A small-molecule ligand and the protein it binds are described below.
Small molecule (SMILES): CC(C)C[C@@H]1NC(=O)[C@H](C)NC(=O)[C@@H]2CCCN2C(=O)[C@H](Cc2ccccc2)NC(=O)[C@@H]2CCCN2C(=O)[C@@H](N)CSSC[C@@H](C=O)NC(=O)[C@H](CC(C)C)NC(=O)[C@H](CCC(=O)O)NC1=O

Sequence of chain 1.B:
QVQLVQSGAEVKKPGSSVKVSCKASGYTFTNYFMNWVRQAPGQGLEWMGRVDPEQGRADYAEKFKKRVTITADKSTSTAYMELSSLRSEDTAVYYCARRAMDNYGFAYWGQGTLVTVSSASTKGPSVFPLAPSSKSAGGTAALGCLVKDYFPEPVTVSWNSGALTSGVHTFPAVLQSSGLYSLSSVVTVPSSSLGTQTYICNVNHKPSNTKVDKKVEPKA

Sequence of chain 1.C:
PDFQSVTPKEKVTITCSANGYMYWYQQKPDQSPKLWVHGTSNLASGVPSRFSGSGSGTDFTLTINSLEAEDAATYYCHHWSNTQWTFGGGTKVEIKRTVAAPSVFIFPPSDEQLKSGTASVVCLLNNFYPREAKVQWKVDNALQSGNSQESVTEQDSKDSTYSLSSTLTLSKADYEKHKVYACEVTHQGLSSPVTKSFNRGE

Binding-site contacts:
Ligand atom CB contacts residue PHE33 of chain 1.B at 3.7 Å (hydrophobic).
Ligand atom O contacts residue TRP85 of chain 1.C at 3.6 Å.
Ligand atom N contacts residue TRP80 of chain 1.C at 3.8 Å.
Ligand atom CB contacts residue TRP85 of chain 1.C at 3.7 Å (hydrophobic).
Ligand atom CG contacts residue TYR104 of chain 1.B at 3.7 Å (hydrophobic).
Ligand atom CB contacts residue TYR104 of chain 1.B at 3.4 Å (hydrophobic).
Ligand atom N contacts residue PHE33 of chain 1.B at 3.4 Å.
Ligand atom CD1 contacts residue TYR104 of chain 1.B at 3.6 Å (hydrophobic).
Ligand atom N contacts residue TRP80 of chain 1.C at 3.7 Å.
Ligand atom OE2 contacts residue ARG99 of chain 1.B at 3.5 Å (salt-bridge).
Ligand atom C contacts residue PHE33 of chain 1.B at 3.7 Å (hydrophobic).
Ligand atom CG contacts residue TYR104 of chain 1.B at 3.9 Å (hydrophobic).
Ligand atom O contacts residue ASP59 of chain 1.B at 3.8 Å.
Ligand atom CD1 contacts residue PHE33 of chain 1.B at 3.9 Å (hydrophobic).
Ligand atom O contacts residue TRP80 of chain 1.C at 3.2 Å (h-bond).
Ligand atom OE2 contacts residue TYR104 of chain 1.B at 2.7 Å (h-bond).
Ligand atom OE1 contacts residue ARG99 of chain 1.B at 2.9 Å (salt-bridge).
Ligand atom O contacts residue ARG50 of chain 1.B at 2.8 Å (salt-bridge).
Ligand atom C contacts residue TRP80 of chain 1.C at 3.5 Å (hydrophobic).
Ligand atom CD contacts residue ARG99 of chain 1.B at 3.1 Å.
Ligand atom CD contacts residue TYR104 of chain 1.B at 3.7 Å (hydrophobic).
Ligand atom C contacts residue TRP80 of chain 1.C at 3.5 Å (hydrophobic).
Ligand atom CA contacts residue PHE33 of chain 1.B at 3.5 Å (hydrophobic).
Ligand atom CG contacts residue ARG99 of chain 1.B at 3.9 Å.
Ligand atom CB contacts residue TRP80 of chain 1.C at 3.8 Å (hydrophobic).
Ligand atom CD2 contacts residue TYR104 of chain 1.B at 3.9 Å (hydrophobic).
Ligand atom O contacts residue ARG50 of chain 1.B at 2.8 Å (salt-bridge).
Ligand atom CD2 contacts residue ASP52 of chain 1.B at 3.7 Å.
Ligand atom C contacts residue ARG50 of chain 1.B at 3.8 Å.
Ligand atom C contacts residue ARG50 of chain 1.B at 3.8 Å.
Ligand atom CD2 contacts residue TYR32 of chain 1.B at 3.7 Å (hydrophobic).
Ligand atom CA contacts residue TRP80 of chain 1.C at 3.9 Å (hydrophobic).
Ligand atom CD2 contacts residue THR30 of chain 1.B at 3.6 Å.
Ligand atom CD1 contacts residue ASP52 of chain 1.B at 3.5 Å.
Ligand atom SG contacts residue PHE33 of chain 1.B at 3.7 Å.
Ligand atom O contacts residue ASN82 of chain 1.C at 3.5 Å (h-bond).
Ligand atom CG contacts residue TYR104 of chain 1.B at 3.8 Å (hydrophobic).
Ligand atom N contacts residue ASP59 of chain 1.B at 2.9 Å (salt-bridge).
Ligand atom O contacts residue TRP80 of chain 1.C at 3.5 Å.
Ligand atom CD2 contacts residue PHE33 of chain 1.B at 3.9 Å (hydrophobic).